Binding-site contacts:
Ligand atom C15 contacts residue TRP336 of chain 1.A at 3.8 Å (hydrophobic).
Ligand atom C3 contacts residue TYR383 of chain 1.A at 3.4 Å (hydrophobic).
Ligand atom O10 contacts residue TYR383 of chain 1.A at 2.5 Å (h-bond).
Ligand atom C18 contacts residue TYR383 of chain 1.A at 3.8 Å (hydrophobic).
Ligand atom C1 contacts residue TYR383 of chain 1.A at 4.2 Å (hydrophobic).
Ligand atom N2 contacts residue TYR383 of chain 1.A at 4.2 Å.
Ligand atom C9 contacts residue MET419 of chain 1.A at 3.4 Å (hydrophobic).
Ligand atom C15 contacts residue MET339 of chain 1.A at 3.6 Å (hydrophobic).
Ligand atom O12 contacts residue MET419 of chain 1.A at 3.4 Å.
Ligand atom C1 contacts residue ASP335 of chain 1.A at 3.8 Å.
Ligand atom C6 contacts residue HIS524 of chain 1.A at 3.4 Å.
Ligand atom C1 contacts residue TRP336 of chain 1.A at 4.0 Å (hydrophobic).
Ligand atom C18 contacts residue GLN384 of chain 1.A at 3.9 Å.
Ligand atom C11 contacts residue MET419 of chain 1.A at 3.8 Å (hydrophobic).
Ligand atom C14 contacts residue ASP335 of chain 1.A at 4.1 Å.
Ligand atom C3 contacts residue ASP335 of chain 1.A at 3.1 Å.
Ligand atom C5 contacts residue ASP335 of chain 1.A at 4.0 Å.
Ligand atom C3 contacts residue TYR466 of chain 1.A at 3.1 Å (hydrophobic).
Ligand atom C7 contacts residue HIS524 of chain 1.A at 4.1 Å.
Ligand atom N4 contacts residue PHE267 of chain 1.A at 4.0 Å.
Ligand atom C14 contacts residue TRP336 of chain 1.A at 3.6 Å (hydrophobic).
Ligand atom C8 contacts residue VAL498 of chain 1.A at 3.9 Å (hydrophobic).
Ligand atom C5 contacts residue TYR466 of chain 1.A at 3.8 Å (hydrophobic).
Ligand atom N4 contacts residue HIS524 of chain 1.A at 3.9 Å.
Ligand atom N2 contacts residue TYR466 of chain 1.A at 3.8 Å.
Ligand atom C17 contacts residue LEU499 of chain 1.A at 4.1 Å (hydrophobic).
Ligand atom C5 contacts residue HIS524 of chain 1.A at 4.0 Å.
Ligand atom O10 contacts residue TYR466 of chain 1.A at 2.7 Å (h-bond).
Ligand atom C1 contacts residue TYR466 of chain 1.A at 4.2 Å (hydrophobic).
Ligand atom N4 contacts residue ASP335 of chain 1.A at 2.7 Å (salt-bridge).
Ligand atom C8 contacts residue HIS524 of chain 1.A at 3.9 Å.
Ligand atom C6 contacts residue VAL498 of chain 1.A at 4.1 Å (hydrophobic).
Ligand atom N2 contacts residue ASP335 of chain 1.A at 2.6 Å (salt-bridge).
Ligand atom N2 contacts residue TRP336 of chain 1.A at 4.1 Å.
Ligand atom N4 contacts residue TYR466 of chain 1.A at 3.6 Å (h-bond).
Ligand atom C18 contacts residue LEU499 of chain 1.A at 3.7 Å (hydrophobic).
Ligand atom C16 contacts residue MET339 of chain 1.A at 3.6 Å (hydrophobic).
Ligand atom C17 contacts residue GLN384 of chain 1.A at 3.5 Å.
Ligand atom C5 contacts residue PHE267 of chain 1.A at 4.0 Å (hydrophobic).
Ligand atom O13 contacts residue HIS524 of chain 1.A at 4.1 Å.

This small molecule binds to this protein.
Small molecule (SMILES): O=C(O)CCCCCNC(=O)NC1CCCCC1

Sequence of chain 1.A:
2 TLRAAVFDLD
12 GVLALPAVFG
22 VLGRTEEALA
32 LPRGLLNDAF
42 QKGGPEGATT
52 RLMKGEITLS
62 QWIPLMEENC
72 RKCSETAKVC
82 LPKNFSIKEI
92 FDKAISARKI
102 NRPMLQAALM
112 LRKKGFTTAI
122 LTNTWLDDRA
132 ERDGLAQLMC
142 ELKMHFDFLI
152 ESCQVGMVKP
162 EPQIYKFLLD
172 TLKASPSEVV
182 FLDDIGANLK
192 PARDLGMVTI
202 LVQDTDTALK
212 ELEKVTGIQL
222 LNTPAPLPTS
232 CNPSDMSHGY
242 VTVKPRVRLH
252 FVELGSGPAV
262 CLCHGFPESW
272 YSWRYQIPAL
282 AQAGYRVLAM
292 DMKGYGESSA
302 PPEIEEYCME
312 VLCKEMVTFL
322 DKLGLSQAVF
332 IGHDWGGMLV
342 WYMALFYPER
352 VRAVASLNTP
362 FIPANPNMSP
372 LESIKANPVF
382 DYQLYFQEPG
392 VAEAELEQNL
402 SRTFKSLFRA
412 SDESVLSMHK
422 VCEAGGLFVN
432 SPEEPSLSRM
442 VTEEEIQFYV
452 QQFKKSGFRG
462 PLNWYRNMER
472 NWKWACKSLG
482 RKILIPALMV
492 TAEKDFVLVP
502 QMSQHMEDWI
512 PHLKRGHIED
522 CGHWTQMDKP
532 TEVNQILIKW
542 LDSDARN